A protein and the small-molecule ligand that binds it are described below.
Small molecule (SMILES): CC(=O)N[C@H]1[C@@H](OP(=O)(O)O)O[C@H](CO)[C@@H](O)[C@@H]1O

Sequence of chain 3.B:
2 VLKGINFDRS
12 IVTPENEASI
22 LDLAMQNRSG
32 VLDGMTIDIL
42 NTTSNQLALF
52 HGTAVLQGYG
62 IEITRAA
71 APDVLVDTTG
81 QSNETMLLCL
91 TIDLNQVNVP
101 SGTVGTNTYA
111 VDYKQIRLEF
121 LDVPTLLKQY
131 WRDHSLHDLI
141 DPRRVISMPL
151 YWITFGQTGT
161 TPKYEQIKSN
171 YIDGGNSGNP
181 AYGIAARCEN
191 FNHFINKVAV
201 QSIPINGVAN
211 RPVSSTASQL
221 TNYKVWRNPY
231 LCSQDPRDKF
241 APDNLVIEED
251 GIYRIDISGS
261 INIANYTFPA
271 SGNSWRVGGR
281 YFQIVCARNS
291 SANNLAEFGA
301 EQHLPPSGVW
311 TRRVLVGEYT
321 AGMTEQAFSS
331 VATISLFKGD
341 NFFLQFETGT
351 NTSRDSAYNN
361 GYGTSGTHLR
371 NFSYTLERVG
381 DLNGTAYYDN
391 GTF

Binding-site contacts:
Ligand atom C3 contacts residue ARG237 of chain 3.B at 4.0 Å.
Ligand atom C4 contacts residue ARG237 of chain 3.B at 4.1 Å.
Ligand atom O4 contacts residue ASN244 of chain 3.B at 3.7 Å.
Ligand atom C4 contacts residue ASN289 of chain 3.B at 4.1 Å.
Ligand atom P contacts residue ASN289 of chain 3.B at 3.9 Å.
Ligand atom C4 contacts residue PHE240 of chain 3.B at 4.0 Å (hydrophobic).
Ligand atom C5 contacts residue ASN289 of chain 3.B at 4.1 Å.
Ligand atom OP1 contacts residue SER291 of chain 3.B at 3.2 Å (h-bond).
Ligand atom OP3 contacts residue SER291 of chain 3.B at 3.4 Å (h-bond).
Ligand atom C4 contacts residue ASN341 of chain 3.B at 3.3 Å.
Ligand atom C6 contacts residue PHE343 of chain 3.B at 3.9 Å (hydrophobic).
Ligand atom C7 contacts residue ALA292 of chain 3.B at 3.9 Å (hydrophobic).
Ligand atom C7 contacts residue SER291 of chain 3.B at 3.6 Å.
Ligand atom C6 contacts residue ASN244 of chain 3.B at 4.2 Å.
Ligand atom C1 contacts residue SER291 of chain 3.B at 4.2 Å.
Ligand atom C6 contacts residue PHE240 of chain 3.B at 3.6 Å (hydrophobic).
Ligand atom C7 contacts residue ARG237 of chain 3.B at 4.0 Å.
Ligand atom C3 contacts residue ASN341 of chain 3.B at 3.8 Å.
Ligand atom C2 contacts residue SER291 of chain 3.B at 3.8 Å.
Ligand atom P contacts residue SER291 of chain 3.B at 3.5 Å.
Ligand atom O4 contacts residue ASN341 of chain 3.B at 2.5 Å (h-bond).
Ligand atom C3 contacts residue ASN289 of chain 3.B at 3.5 Å.
Ligand atom N2 contacts residue SER291 of chain 3.B at 2.8 Å (h-bond).
Ligand atom OP3 contacts residue ASN289 of chain 3.B at 3.2 Å (h-bond).
Ligand atom O1 contacts residue ASN289 of chain 3.B at 3.3 Å (h-bond).
Ligand atom O5 contacts residue PHE240 of chain 3.B at 3.6 Å.
Ligand atom O7 contacts residue ALA292 of chain 3.B at 4.0 Å.
Ligand atom O4 contacts residue ASN289 of chain 3.B at 3.5 Å.
Ligand atom C5 contacts residue PHE240 of chain 3.B at 4.1 Å (hydrophobic).
Ligand atom O3 contacts residue ALA292 of chain 3.B at 3.6 Å.
Ligand atom O3 contacts residue ASN289 of chain 3.B at 4.1 Å.
Ligand atom O3 contacts residue ASN341 of chain 3.B at 3.3 Å (h-bond).
Ligand atom C4 contacts residue ASN244 of chain 3.B at 4.2 Å.
Ligand atom O6 contacts residue PHE343 of chain 3.B at 3.5 Å.
Ligand atom O7 contacts residue ARG237 of chain 3.B at 3.0 Å (salt-bridge).
Ligand atom O3 contacts residue ARG237 of chain 3.B at 3.0 Å (salt-bridge).
Ligand atom C3 contacts residue SER291 of chain 3.B at 3.8 Å.
Ligand atom O1 contacts residue SER291 of chain 3.B at 3.4 Å (h-bond).
Ligand atom C8 contacts residue ALA292 of chain 3.B at 4.0 Å (hydrophobic).
Ligand atom C8 contacts residue SER291 of chain 3.B at 3.5 Å.